Sequence of chain 1.B:
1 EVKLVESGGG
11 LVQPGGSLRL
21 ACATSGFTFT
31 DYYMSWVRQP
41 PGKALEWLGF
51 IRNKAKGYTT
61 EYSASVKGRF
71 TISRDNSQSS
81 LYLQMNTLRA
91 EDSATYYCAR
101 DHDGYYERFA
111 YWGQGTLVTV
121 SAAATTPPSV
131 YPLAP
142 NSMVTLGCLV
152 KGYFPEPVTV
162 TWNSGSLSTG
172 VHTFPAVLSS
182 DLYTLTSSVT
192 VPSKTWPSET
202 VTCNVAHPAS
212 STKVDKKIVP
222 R

Binding-site contacts:
Ligand atom C5 contacts residue GLU107 of chain 1.B at 3.7 Å.
Ligand atom O1B contacts residue ARG33 of chain 1.A at 2.9 Å.
Ligand atom C1 contacts residue LYS56 of chain 1.B at 3.7 Å.
Ligand atom O5 contacts residue SER97 of chain 1.A at 2.7 Å (h-bond).
Ligand atom C1 contacts residue TYR33 of chain 1.B at 3.7 Å (hydrophobic).
Ligand atom O4 contacts residue GLU107 of chain 1.B at 2.7 Å (salt-bridge).
Ligand atom O7 contacts residue TYR98 of chain 1.A at 2.7 Å (h-bond).
Ligand atom C4 contacts residue GLU107 of chain 1.B at 3.0 Å.
Ligand atom O8 contacts residue ASN31 of chain 1.A at 4.0 Å.
Ligand atom C7 contacts residue TYR98 of chain 1.A at 3.1 Å (hydrophobic).
Ligand atom C5 contacts residue SER97 of chain 1.A at 3.5 Å.
Ligand atom C4 contacts residue HIS102 of chain 1.B at 3.9 Å.
Ligand atom O6 contacts residue ARG33 of chain 1.A at 3.6 Å (salt-bridge).
Ligand atom O5 contacts residue ARG33 of chain 1.A at 4.0 Å.
Ligand atom C5 contacts residue LYS56 of chain 1.B at 4.0 Å.
Ligand atom O1A contacts residue ARG52 of chain 1.B at 2.6 Å (salt-bridge).
Ligand atom O5 contacts residue ARG101 of chain 1.A at 3.3 Å (salt-bridge).
Ligand atom O1A contacts residue TYR33 of chain 1.B at 2.7 Å (h-bond).
Ligand atom C6 contacts residue LYS56 of chain 1.B at 3.9 Å.
Ligand atom C4 contacts residue ARG101 of chain 1.A at 4.0 Å.
Ligand atom O6 contacts residue LYS56 of chain 1.B at 3.1 Å (salt-bridge).
Ligand atom O1B contacts residue ARG52 of chain 1.B at 3.1 Å (salt-bridge).
Ligand atom O1A contacts residue ARG33 of chain 1.A at 3.2 Å.
Ligand atom O4 contacts residue SER97 of chain 1.A at 3.7 Å.
Ligand atom C5 contacts residue TYR38 of chain 1.A at 4.0 Å (hydrophobic).
Ligand atom C3 contacts residue ARG101 of chain 1.A at 4.0 Å.
Ligand atom O5 contacts residue LYS56 of chain 1.B at 3.1 Å (salt-bridge).
Ligand atom O7 contacts residue TYR38 of chain 1.A at 3.4 Å.
Ligand atom C2 contacts residue LYS56 of chain 1.B at 3.9 Å.
Ligand atom C2 contacts residue TYR33 of chain 1.B at 4.0 Å (hydrophobic).
Ligand atom O4 contacts residue ARG101 of chain 1.A at 3.0 Å (salt-bridge).
Ligand atom O7 contacts residue ASN31 of chain 1.A at 4.0 Å.
Ligand atom C1 contacts residue ARG33 of chain 1.A at 3.2 Å.
Ligand atom O1B contacts residue ASN31 of chain 1.A at 3.5 Å (h-bond).
Ligand atom C7 contacts residue LYS56 of chain 1.B at 3.8 Å.
Ligand atom O5 contacts residue TYR33 of chain 1.B at 3.7 Å.
Ligand atom O4 contacts residue TYR33 of chain 1.B at 3.6 Å (h-bond).
Ligand atom C1 contacts residue ARG52 of chain 1.B at 3.6 Å.
Ligand atom O1A contacts residue LYS56 of chain 1.B at 2.9 Å (salt-bridge).
Ligand atom O5 contacts residue TYR98 of chain 1.A at 3.5 Å (h-bond).

This protein binds this small molecule.
Small molecule (SMILES): C=CCO[C@]1(C(=O)O)C[C@@H](O[C@]2(C(=O)O)C[C@@H](O[C@]3(C(=O)O)C[C@@H](O)[C@@H](O)[C@@H]([C@H](O)CO)O3)[C@@H](O)[C@@H]([C@H](O)CO)O2)[C@@H](O)[C@@H]([C@H](O)CO)O1

Sequence of chain 1.A:
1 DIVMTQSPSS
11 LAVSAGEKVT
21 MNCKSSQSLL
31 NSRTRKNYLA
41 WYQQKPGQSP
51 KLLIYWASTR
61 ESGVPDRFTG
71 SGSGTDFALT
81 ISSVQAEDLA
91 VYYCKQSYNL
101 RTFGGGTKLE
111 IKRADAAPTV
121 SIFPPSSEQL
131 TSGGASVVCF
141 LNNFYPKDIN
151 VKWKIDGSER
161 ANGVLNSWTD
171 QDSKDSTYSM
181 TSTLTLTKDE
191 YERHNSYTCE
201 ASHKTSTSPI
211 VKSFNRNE